Binding-site contacts:
Ligand atom OAF contacts residue HIS161 of chain 1.E at 3.4 Å (h-bond).
Ligand atom NAN contacts residue HIS222 of chain 1.E at 2.9 Å (h-bond).
Ligand atom OAE contacts residue CYS180 of chain 1.E at 3.3 Å.
Ligand atom NAN contacts residue ZN1 of chain 1.AA at 2.0 Å.
Ligand atom CAA contacts residue TRP65 of chain 1.E at 3.7 Å (hydrophobic).
Ligand atom OAJ contacts residue GLN95 of chain 1.E at 3.7 Å.
Ligand atom CAZ contacts residue ASP96 of chain 1.E at 3.4 Å.
Ligand atom OAE contacts residue LYS183 of chain 1.E at 3.2 Å (salt-bridge).
Ligand atom OAE contacts residue HIS161 of chain 1.E at 3.5 Å.
Ligand atom CAQ contacts residue HIS161 of chain 1.E at 3.9 Å.
Ligand atom OAI contacts residue ZN1 of chain 1.Z at 3.1 Å.
Ligand atom OAF contacts residue ASP96 of chain 1.E at 3.4 Å (salt-bridge).
Ligand atom OAH contacts residue ASN192 of chain 1.E at 3.1 Å (h-bond).
Ligand atom CAQ contacts residue ZN1 of chain 1.AA at 3.8 Å.
Ligand atom N contacts residue HIS222 of chain 1.E at 3.8 Å.
Ligand atom NAN contacts residue ASP96 of chain 1.E at 2.9 Å (salt-bridge).
Ligand atom OAJ contacts residue ASP96 of chain 1.E at 3.0 Å (salt-bridge).
Ligand atom OAF contacts residue HIS94 of chain 1.E at 3.3 Å (h-bond).
Ligand atom CAP contacts residue ZN1 of chain 1.AA at 2.9 Å.
Ligand atom OAF contacts residue ZN1 of chain 1.AA at 3.1 Å.
Ligand atom CAQ contacts residue HIS94 of chain 1.E at 3.6 Å.
Ligand atom OAH contacts residue GLY191 of chain 1.E at 3.8 Å.
Ligand atom OAI contacts residue ASN192 of chain 1.E at 2.8 Å (h-bond).
Ligand atom CAP contacts residue HIS161 of chain 1.E at 3.8 Å.
Ligand atom OAI contacts residue HIS94 of chain 1.E at 3.5 Å (h-bond).
Ligand atom OAJ contacts residue HIS94 of chain 1.E at 3.6 Å.
Ligand atom OAE contacts residue ZN1 of chain 1.AA at 2.4 Å.
Ligand atom CAS contacts residue HIS222 of chain 1.E at 3.2 Å.
Ligand atom OAH contacts residue LYS183 of chain 1.E at 3.6 Å (salt-bridge).
Ligand atom CAQ contacts residue ASN192 of chain 1.E at 3.9 Å.
Ligand atom OAE contacts residue HIS222 of chain 1.E at 3.1 Å (h-bond).
Ligand atom CAQ contacts residue ZN1 of chain 1.Z at 3.0 Å.
Ligand atom CAS contacts residue ZN1 of chain 1.AA at 2.7 Å.
Ligand atom OAF contacts residue ZN1 of chain 1.Z at 2.2 Å.
Ligand atom CAZ contacts residue ZN1 of chain 1.AA at 3.3 Å.
Ligand atom CAD contacts residue SER189 of chain 1.E at 3.2 Å.
Ligand atom CAP contacts residue LYS183 of chain 1.E at 3.8 Å.
Ligand atom O contacts residue GLY191 of chain 1.E at 3.4 Å.
Ligand atom CAP contacts residue HIS222 of chain 1.E at 3.5 Å.
Ligand atom OAI contacts residue HIS161 of chain 1.E at 3.4 Å.

The small molecule below binds the protein below.
Small molecule (SMILES): C[C@@H](O)[C@@H](C(=O)O)[C@@H]1NC(C(=O)O)=C(S[C@@H]2CN[C@H](C(=O)N(C)C)C2)[C@@H]1C

Sequence of chain 1.E:
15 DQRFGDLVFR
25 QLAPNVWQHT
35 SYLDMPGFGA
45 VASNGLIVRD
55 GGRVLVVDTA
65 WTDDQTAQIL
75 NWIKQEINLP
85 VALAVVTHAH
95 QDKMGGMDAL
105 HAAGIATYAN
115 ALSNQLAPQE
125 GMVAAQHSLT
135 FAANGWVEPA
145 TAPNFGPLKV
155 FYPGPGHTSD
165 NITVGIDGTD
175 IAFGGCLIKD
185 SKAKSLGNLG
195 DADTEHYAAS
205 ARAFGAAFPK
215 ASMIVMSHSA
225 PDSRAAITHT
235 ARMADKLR